Sequence of chain 1.A:
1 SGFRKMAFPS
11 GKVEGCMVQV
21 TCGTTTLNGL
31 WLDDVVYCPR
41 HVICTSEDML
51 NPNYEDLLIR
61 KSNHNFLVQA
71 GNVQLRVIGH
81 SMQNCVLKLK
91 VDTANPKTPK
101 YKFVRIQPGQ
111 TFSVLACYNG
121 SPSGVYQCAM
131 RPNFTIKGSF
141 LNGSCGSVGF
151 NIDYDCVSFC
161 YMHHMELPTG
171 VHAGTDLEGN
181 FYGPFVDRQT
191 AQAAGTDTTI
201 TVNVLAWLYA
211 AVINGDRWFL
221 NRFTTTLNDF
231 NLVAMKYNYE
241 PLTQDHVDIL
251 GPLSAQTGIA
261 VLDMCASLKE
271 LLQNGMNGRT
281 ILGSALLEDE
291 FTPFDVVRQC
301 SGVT

The small molecule below binds the protein below.
Small molecule (SMILES): O=C(Nc1cccnc1)N(CCN1CCOCC1)c1cccc(Cl)c1

Binding-site contacts:
Ligand atom C1 contacts residue MET49 of chain 1.A at 3.5 Å (hydrophobic).
Ligand atom CL contacts residue ASP187 of chain 1.A at 3.1 Å.
Ligand atom C9 contacts residue THR45 of chain 1.A at 3.5 Å.
Ligand atom CL contacts residue HIS164 of chain 1.A at 3.9 Å.
Ligand atom N2 contacts residue CYS145 of chain 1.A at 3.8 Å.
Ligand atom C3 contacts residue GLN189 of chain 1.A at 3.4 Å.
Ligand atom C8 contacts residue HIS41 of chain 1.A at 3.6 Å.
Ligand atom O contacts residue SER46 of chain 1.A at 3.9 Å.
Ligand atom C5 contacts residue HIS164 of chain 1.A at 3.3 Å.
Ligand atom N2 contacts residue ASN142 of chain 1.A at 3.8 Å.
Ligand atom C8 contacts residue MET49 of chain 1.A at 3.8 Å (hydrophobic).
Ligand atom C15 contacts residue LEU141 of chain 1.A at 3.5 Å (hydrophobic).
Ligand atom C16 contacts residue GLU166 of chain 1.A at 3.6 Å.
Ligand atom C1 contacts residue MET165 of chain 1.A at 3.4 Å (hydrophobic).
Ligand atom N3 contacts residue PHE140 of chain 1.A at 3.8 Å.
Ligand atom C17 contacts residue CYS145 of chain 1.A at 3.7 Å (hydrophobic).
Ligand atom C7 contacts residue HIS41 of chain 1.A at 3.7 Å.
Ligand atom C15 contacts residue ASN142 of chain 1.A at 3.6 Å.
Ligand atom O1 contacts residue GLU166 of chain 1.A at 2.9 Å (salt-bridge).
Ligand atom C17 contacts residue GLU166 of chain 1.A at 3.8 Å.
Ligand atom C17 contacts residue HIS163 of chain 1.A at 3.3 Å.
Ligand atom O contacts residue THR25 of chain 1.A at 3.6 Å.
Ligand atom C2 contacts residue GLN189 of chain 1.A at 3.7 Å.
Ligand atom O1 contacts residue MET165 of chain 1.A at 3.4 Å.
Ligand atom C9 contacts residue CYS44 of chain 1.A at 3.5 Å (hydrophobic).
Ligand atom C1 contacts residue ARG188 of chain 1.A at 3.7 Å.
Ligand atom C contacts residue MET165 of chain 1.A at 3.7 Å (hydrophobic).
Ligand atom O contacts residue CYS44 of chain 1.A at 3.9 Å.
Ligand atom N3 contacts residue GLU166 of chain 1.A at 3.7 Å.
Ligand atom C16 contacts residue LEU141 of chain 1.A at 3.7 Å (hydrophobic).
Ligand atom C2 contacts residue ARG188 of chain 1.A at 3.9 Å.
Ligand atom N3 contacts residue HIS163 of chain 1.A at 2.8 Å (h-bond).
Ligand atom C15 contacts residue GLU166 of chain 1.A at 3.5 Å.
Ligand atom C contacts residue MET49 of chain 1.A at 3.5 Å (hydrophobic).
Ligand atom C15 contacts residue PHE140 of chain 1.A at 3.7 Å (hydrophobic).
Ligand atom C16 contacts residue PHE140 of chain 1.A at 3.2 Å (hydrophobic).
Ligand atom C5 contacts residue HIS41 of chain 1.A at 3.8 Å.
Ligand atom C9 contacts residue SER46 of chain 1.A at 3.6 Å.
Ligand atom CL contacts residue HIS41 of chain 1.A at 3.4 Å.
Ligand atom C14 contacts residue ASN142 of chain 1.A at 3.5 Å.